This protein binds this small molecule.
Small molecule (SMILES): Nc1ncnc2c1ncn2[C@H]1C[C@H](O)[C@@H](COP(=O)(O)O)O1

Sequence of chain 1.VA:
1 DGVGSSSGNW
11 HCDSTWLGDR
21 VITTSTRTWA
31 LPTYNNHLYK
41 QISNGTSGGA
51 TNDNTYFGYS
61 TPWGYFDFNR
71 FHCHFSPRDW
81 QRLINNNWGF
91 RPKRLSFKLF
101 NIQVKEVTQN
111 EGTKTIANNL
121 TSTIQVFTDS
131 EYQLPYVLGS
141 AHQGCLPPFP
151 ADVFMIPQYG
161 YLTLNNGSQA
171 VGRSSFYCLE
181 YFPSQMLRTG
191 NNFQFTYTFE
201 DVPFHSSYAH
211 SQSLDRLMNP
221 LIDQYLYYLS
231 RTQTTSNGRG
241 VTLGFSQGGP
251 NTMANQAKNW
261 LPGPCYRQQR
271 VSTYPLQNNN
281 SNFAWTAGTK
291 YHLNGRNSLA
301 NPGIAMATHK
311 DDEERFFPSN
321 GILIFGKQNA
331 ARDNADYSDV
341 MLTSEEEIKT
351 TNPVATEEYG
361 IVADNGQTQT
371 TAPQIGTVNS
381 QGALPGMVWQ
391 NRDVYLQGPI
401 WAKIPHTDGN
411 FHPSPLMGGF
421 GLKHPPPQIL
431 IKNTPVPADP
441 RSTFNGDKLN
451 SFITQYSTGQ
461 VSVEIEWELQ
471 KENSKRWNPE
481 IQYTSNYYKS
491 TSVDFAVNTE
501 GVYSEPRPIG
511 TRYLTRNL

Binding-site contacts:
Ligand atom N1 contacts residue GLY421 of chain 1.VA at 3.1 Å (h-bond).
Ligand atom N9 contacts residue PRO203 of chain 1.VA at 4.4 Å.
Ligand atom N6 contacts residue GLY421 of chain 1.VA at 3.3 Å (h-bond).
Ligand atom N7 contacts residue HIS412 of chain 1.VA at 4.1 Å.
Ligand atom C6 contacts residue GLY421 of chain 1.VA at 3.6 Å.
Ligand atom C1' contacts residue HIS412 of chain 1.VA at 4.3 Å.
Ligand atom C6 contacts residue PRO203 of chain 1.VA at 4.3 Å (hydrophobic).
Ligand atom C5 contacts residue SER414 of chain 1.VA at 3.9 Å.
Ligand atom N9 contacts residue HIS412 of chain 1.VA at 4.3 Å.
Ligand atom C2 contacts residue PRO413 of chain 1.VA at 3.5 Å (hydrophobic).
Ligand atom C6 contacts residue SER414 of chain 1.VA at 4.0 Å.
Ligand atom N7 contacts residue SER414 of chain 1.VA at 3.6 Å.
Ligand atom C5 contacts residue PRO413 of chain 1.VA at 4.0 Å (hydrophobic).
Ligand atom C1' contacts residue PRO413 of chain 1.VA at 3.9 Å (hydrophobic).
Ligand atom C4 contacts residue PRO203 of chain 1.VA at 4.2 Å (hydrophobic).
Ligand atom N6 contacts residue PHE420 of chain 1.VA at 3.7 Å.
Ligand atom C2' contacts residue PRO413 of chain 1.VA at 3.8 Å (hydrophobic).
Ligand atom N1 contacts residue PHE420 of chain 1.VA at 4.2 Å.
Ligand atom N1 contacts residue VAL202 of chain 1.VA at 3.7 Å.
Ligand atom C4 contacts residue PRO413 of chain 1.VA at 4.0 Å (hydrophobic).
Ligand atom N6 contacts residue PRO415 of chain 1.VA at 4.2 Å.
Ligand atom C6 contacts residue VAL202 of chain 1.VA at 4.2 Å (hydrophobic).
Ligand atom O3' contacts residue PRO413 of chain 1.VA at 4.2 Å.
Ligand atom C5 contacts residue PRO203 of chain 1.VA at 3.9 Å (hydrophobic).
Ligand atom N9 contacts residue PRO413 of chain 1.VA at 4.3 Å.
Ligand atom N1 contacts residue PRO413 of chain 1.VA at 3.5 Å (h-bond).
Ligand atom C2 contacts residue ILE404 of chain 1.VA at 4.4 Å (hydrophobic).
Ligand atom N7 contacts residue ASN391 of chain 1.VA at 3.9 Å.
Ligand atom C8 contacts residue SER414 of chain 1.VA at 4.3 Å.
Ligand atom C6 contacts residue PRO413 of chain 1.VA at 3.8 Å (hydrophobic).
Ligand atom N7 contacts residue PRO203 of chain 1.VA at 4.0 Å.
Ligand atom C3' contacts residue HIS412 of chain 1.VA at 4.0 Å.
Ligand atom N6 contacts residue SER414 of chain 1.VA at 3.7 Å.
Ligand atom C2 contacts residue VAL202 of chain 1.VA at 4.2 Å (hydrophobic).
Ligand atom C8 contacts residue HIS412 of chain 1.VA at 3.4 Å.
Ligand atom C8 contacts residue PRO203 of chain 1.VA at 4.2 Å (hydrophobic).
Ligand atom N3 contacts residue PRO413 of chain 1.VA at 3.8 Å.
Ligand atom N6 contacts residue GLY419 of chain 1.VA at 3.5 Å (h-bond).
Ligand atom C2' contacts residue HIS412 of chain 1.VA at 3.1 Å.
Ligand atom C2 contacts residue GLY421 of chain 1.VA at 3.4 Å.